Sequence of chain 1.A:
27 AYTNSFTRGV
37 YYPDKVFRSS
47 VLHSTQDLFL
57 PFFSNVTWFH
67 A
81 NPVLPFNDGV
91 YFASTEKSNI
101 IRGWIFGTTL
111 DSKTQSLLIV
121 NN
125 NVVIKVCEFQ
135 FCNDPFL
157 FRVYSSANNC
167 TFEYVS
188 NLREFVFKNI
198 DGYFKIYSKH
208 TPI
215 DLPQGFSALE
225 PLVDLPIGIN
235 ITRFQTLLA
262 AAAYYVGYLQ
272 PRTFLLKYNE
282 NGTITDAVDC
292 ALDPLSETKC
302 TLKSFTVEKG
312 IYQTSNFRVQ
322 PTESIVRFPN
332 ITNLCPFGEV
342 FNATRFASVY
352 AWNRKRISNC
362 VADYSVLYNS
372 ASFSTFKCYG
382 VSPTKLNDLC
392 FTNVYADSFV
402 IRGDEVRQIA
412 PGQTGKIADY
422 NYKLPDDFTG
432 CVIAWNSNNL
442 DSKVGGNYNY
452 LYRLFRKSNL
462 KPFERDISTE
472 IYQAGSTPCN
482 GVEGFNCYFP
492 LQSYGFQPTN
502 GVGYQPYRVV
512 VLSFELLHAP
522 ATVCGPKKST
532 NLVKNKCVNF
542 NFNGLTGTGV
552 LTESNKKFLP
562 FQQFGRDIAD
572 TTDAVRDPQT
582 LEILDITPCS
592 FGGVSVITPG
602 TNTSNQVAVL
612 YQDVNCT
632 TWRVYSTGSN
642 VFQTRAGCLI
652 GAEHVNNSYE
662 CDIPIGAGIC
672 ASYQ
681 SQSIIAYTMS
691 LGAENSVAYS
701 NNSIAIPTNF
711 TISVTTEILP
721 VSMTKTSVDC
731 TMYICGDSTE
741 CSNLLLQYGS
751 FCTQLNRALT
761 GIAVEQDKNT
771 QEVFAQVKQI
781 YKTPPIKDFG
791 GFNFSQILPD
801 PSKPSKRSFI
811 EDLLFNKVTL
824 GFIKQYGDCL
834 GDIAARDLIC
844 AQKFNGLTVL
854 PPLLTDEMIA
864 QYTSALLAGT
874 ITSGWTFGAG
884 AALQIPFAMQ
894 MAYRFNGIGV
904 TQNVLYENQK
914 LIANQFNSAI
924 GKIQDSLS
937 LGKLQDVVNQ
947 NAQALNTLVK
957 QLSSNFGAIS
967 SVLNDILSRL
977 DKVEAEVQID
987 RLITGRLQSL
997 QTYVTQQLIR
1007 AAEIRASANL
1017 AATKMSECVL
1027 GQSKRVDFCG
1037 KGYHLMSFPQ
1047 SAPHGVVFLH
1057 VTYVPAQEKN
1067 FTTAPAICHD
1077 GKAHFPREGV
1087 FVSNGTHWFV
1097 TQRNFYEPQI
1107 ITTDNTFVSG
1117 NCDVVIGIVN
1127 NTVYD

A protein and the small-molecule ligand that binds it are described below.
Small molecule (SMILES): CC(=O)N[C@@H]1[C@@H](O)[C@H](O)[C@@H](CO)O[C@H]1O

Binding-site contacts:
Ligand atom C5 contacts residue GLN796 of chain 1.A at 4.3 Å.
Ligand atom C5 contacts residue SER795 of chain 1.A at 3.6 Å.
Ligand atom C7 contacts residue ASN793 of chain 1.A at 4.1 Å.
Ligand atom N2 contacts residue ASN793 of chain 1.A at 2.9 Å (h-bond).
Ligand atom C1 contacts residue SER795 of chain 1.A at 3.5 Å.
Ligand atom O5 contacts residue ASN793 of chain 1.A at 2.4 Å (h-bond).
Ligand atom C2 contacts residue ASN793 of chain 1.A at 2.5 Å.
Ligand atom C6 contacts residue GLN796 of chain 1.A at 4.0 Å.
Ligand atom C1 contacts residue ASN793 of chain 1.A at 1.4 Å.
Ligand atom C4 contacts residue ASN793 of chain 1.A at 4.2 Å.
Ligand atom O5 contacts residue GLN796 of chain 1.A at 3.5 Å (h-bond).
Ligand atom C1 contacts residue GLN796 of chain 1.A at 4.4 Å.
Ligand atom C6 contacts residue SER795 of chain 1.A at 4.2 Å.
Ligand atom C3 contacts residue ASN793 of chain 1.A at 3.8 Å.
Ligand atom O5 contacts residue SER795 of chain 1.A at 3.5 Å (h-bond).
Ligand atom C5 contacts residue ASN793 of chain 1.A at 3.6 Å.